This protein binds this small molecule.
Small molecule (SMILES): [H]/N=C1\N[C@](c2ccccc2)(c2cccc(-c3cccnc3)c2)C(=O)N1C

Sequence of chain 1.B:
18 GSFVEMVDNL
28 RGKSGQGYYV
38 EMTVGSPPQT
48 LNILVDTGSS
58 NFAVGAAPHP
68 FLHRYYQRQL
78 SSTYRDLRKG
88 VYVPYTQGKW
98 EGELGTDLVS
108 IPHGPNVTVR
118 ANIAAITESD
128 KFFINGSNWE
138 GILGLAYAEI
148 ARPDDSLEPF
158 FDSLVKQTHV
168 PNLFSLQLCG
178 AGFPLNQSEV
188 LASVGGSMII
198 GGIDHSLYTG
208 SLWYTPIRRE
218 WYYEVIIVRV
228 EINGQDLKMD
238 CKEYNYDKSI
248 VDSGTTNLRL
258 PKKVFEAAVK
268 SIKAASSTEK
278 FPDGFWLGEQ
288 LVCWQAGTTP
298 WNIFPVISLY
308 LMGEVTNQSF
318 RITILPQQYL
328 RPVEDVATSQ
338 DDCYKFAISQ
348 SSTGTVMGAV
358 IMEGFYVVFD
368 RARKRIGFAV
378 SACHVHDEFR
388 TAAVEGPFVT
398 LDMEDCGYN

Binding-site contacts:
Ligand atom C12 contacts residue PHE129 of chain 1.B at 3.6 Å (hydrophobic).
Ligand atom C21 contacts residue GLY32 of chain 1.B at 3.5 Å.
Ligand atom C7 contacts residue ILE139 of chain 1.B at 3.6 Å (hydrophobic).
Ligand atom C17 contacts residue GLY34 of chain 1.B at 3.4 Å.
Ligand atom C7 contacts residue SER56 of chain 1.B at 3.8 Å.
Ligand atom C4 contacts residue THR252 of chain 1.B at 3.4 Å.
Ligand atom C17 contacts residue SER31 of chain 1.B at 3.8 Å.
Ligand atom C13 contacts residue PHE129 of chain 1.B at 3.8 Å (hydrophobic).
Ligand atom C6 contacts residue ASP53 of chain 1.B at 3.4 Å.
Ligand atom C6 contacts residue ILE139 of chain 1.B at 3.6 Å (hydrophobic).
Ligand atom C18 contacts residue GLY251 of chain 1.B at 3.2 Å.
Ligand atom C16 contacts residue GLY251 of chain 1.B at 3.4 Å.
Ligand atom C17 contacts residue GLY32 of chain 1.B at 3.6 Å.
Ligand atom C21 contacts residue GLN33 of chain 1.B at 3.8 Å.
Ligand atom N1 contacts residue GLY251 of chain 1.B at 3.8 Å.
Ligand atom C3 contacts residue GLY251 of chain 1.B at 3.4 Å.
Ligand atom N3 contacts residue ASP53 of chain 1.B at 2.7 Å (salt-bridge).
Ligand atom N3 contacts residue GLY55 of chain 1.B at 3.8 Å.
Ligand atom N4 contacts residue GLY34 of chain 1.B at 3.6 Å.
Ligand atom C18 contacts residue LEU51 of chain 1.B at 3.9 Å (hydrophobic).
Ligand atom N3 contacts residue ASP249 of chain 1.B at 2.8 Å (salt-bridge).
Ligand atom C9 contacts residue TYR92 of chain 1.B at 3.7 Å (hydrophobic).
Ligand atom N2 contacts residue GLY251 of chain 1.B at 3.5 Å (h-bond).
Ligand atom N4 contacts residue GLY251 of chain 1.B at 3.7 Å.
Ligand atom C20 contacts residue ILE131 of chain 1.B at 3.4 Å (hydrophobic).
Ligand atom C14 contacts residue TRP136 of chain 1.B at 3.4 Å (hydrophobic).
Ligand atom C17 contacts residue THR253 of chain 1.B at 3.6 Å.
Ligand atom C8 contacts residue TRP97 of chain 1.B at 3.6 Å (hydrophobic).
Ligand atom C4 contacts residue GLY251 of chain 1.B at 3.9 Å.
Ligand atom N3 contacts residue GLY251 of chain 1.B at 3.5 Å.
Ligand atom C21 contacts residue ILE131 of chain 1.B at 3.5 Å (hydrophobic).
Ligand atom C6 contacts residue SER56 of chain 1.B at 3.8 Å.
Ligand atom C3 contacts residue ASP249 of chain 1.B at 3.9 Å.
Ligand atom C17 contacts residue GLN33 of chain 1.B at 3.5 Å.
Ligand atom C15 contacts residue LEU51 of chain 1.B at 3.8 Å (hydrophobic).
Ligand atom C2 contacts residue ASP53 of chain 1.B at 3.9 Å.
Ligand atom C13 contacts residue TRP136 of chain 1.B at 3.6 Å (hydrophobic).
Ligand atom C3 contacts residue ASP53 of chain 1.B at 3.5 Å.
Ligand atom C4 contacts residue ASP249 of chain 1.B at 3.7 Å.
Ligand atom N1 contacts residue ASP53 of chain 1.B at 2.7 Å (salt-bridge).